Binding-site contacts:
Ligand atom OAO contacts residue LEU99 of chain 1.A at 3.8 Å.
Ligand atom CAF contacts residue SER102 of chain 1.A at 3.7 Å.
Ligand atom N1 contacts residue PHE27 of chain 1.A at 3.9 Å.
Ligand atom NAC contacts residue LEU99 of chain 1.A at 3.2 Å (h-bond).
Ligand atom OAO contacts residue LEU150 of chain 1.A at 3.8 Å.
Ligand atom CAH contacts residue PHE96 of chain 1.A at 3.6 Å (hydrophobic).
Ligand atom CAA contacts residue LEU150 of chain 1.A at 3.5 Å (hydrophobic).
Ligand atom C2 contacts residue LYS46 of chain 1.A at 3.7 Å.
Ligand atom C5 contacts residue VAL179 of chain 1.A at 3.8 Å (hydrophobic).
Ligand atom OAP contacts residue ASP105 of chain 1.A at 3.8 Å.
Ligand atom CAI contacts residue PHE96 of chain 1.A at 3.3 Å (hydrophobic).
Ligand atom CAG contacts residue GLU147 of chain 1.A at 2.9 Å.
Ligand atom CAB contacts residue SER102 of chain 1.A at 3.9 Å.
Ligand atom CAB contacts residue TYR104 of chain 1.A at 3.3 Å (hydrophobic).
Ligand atom SAQ contacts residue VAL30 of chain 1.A at 3.9 Å.
Ligand atom N3 contacts residue LYS46 of chain 1.A at 3.0 Å (salt-bridge).
Ligand atom OAO contacts residue ALA44 of chain 1.A at 3.9 Å.
Ligand atom CAA contacts residue LEU22 of chain 1.A at 3.7 Å (hydrophobic).
Ligand atom CAR contacts residue ALA44 of chain 1.A at 3.5 Å (hydrophobic).
Ligand atom CAW contacts residue LEU150 of chain 1.A at 3.5 Å (hydrophobic).
Ligand atom NAC contacts residue LEU98 of chain 1.A at 3.9 Å.
Ligand atom C4 contacts residue VAL179 of chain 1.A at 3.8 Å (hydrophobic).
Ligand atom CAB contacts residue GLU147 of chain 1.A at 3.5 Å.
Ligand atom FAD contacts residue PHE27 of chain 1.A at 3.1 Å.
Ligand atom FAD contacts residue GLU24 of chain 1.A at 3.6 Å.
Ligand atom C2 contacts residue ASP180 of chain 1.A at 3.9 Å.
Ligand atom OAO contacts residue LEU22 of chain 1.A at 3.8 Å.
Ligand atom CAB contacts residue ASP105 of chain 1.A at 3.4 Å.
Ligand atom CAR contacts residue LEU99 of chain 1.A at 3.9 Å (hydrophobic).
Ligand atom N3 contacts residue ASP180 of chain 1.A at 3.8 Å.
Ligand atom NAC contacts residue GLU97 of chain 1.A at 3.1 Å (salt-bridge).
Ligand atom C5 contacts residue VAL30 of chain 1.A at 3.9 Å (hydrophobic).
Ligand atom CAR contacts residue LEU150 of chain 1.A at 3.6 Å (hydrophobic).
Ligand atom CAF contacts residue GLU147 of chain 1.A at 3.1 Å.
Ligand atom CAA contacts residue GLY100 of chain 1.A at 3.8 Å.
Ligand atom FAD contacts residue VAL30 of chain 1.A at 3.8 Å.
Ligand atom NAC contacts residue ALA44 of chain 1.A at 3.4 Å.
Ligand atom C4 contacts residue LYS46 of chain 1.A at 3.8 Å.
Ligand atom SAQ contacts residue LEU150 of chain 1.A at 3.4 Å.
Ligand atom CAJ contacts residue GLU24 of chain 1.A at 3.5 Å.

Sequence of chain 1.A:
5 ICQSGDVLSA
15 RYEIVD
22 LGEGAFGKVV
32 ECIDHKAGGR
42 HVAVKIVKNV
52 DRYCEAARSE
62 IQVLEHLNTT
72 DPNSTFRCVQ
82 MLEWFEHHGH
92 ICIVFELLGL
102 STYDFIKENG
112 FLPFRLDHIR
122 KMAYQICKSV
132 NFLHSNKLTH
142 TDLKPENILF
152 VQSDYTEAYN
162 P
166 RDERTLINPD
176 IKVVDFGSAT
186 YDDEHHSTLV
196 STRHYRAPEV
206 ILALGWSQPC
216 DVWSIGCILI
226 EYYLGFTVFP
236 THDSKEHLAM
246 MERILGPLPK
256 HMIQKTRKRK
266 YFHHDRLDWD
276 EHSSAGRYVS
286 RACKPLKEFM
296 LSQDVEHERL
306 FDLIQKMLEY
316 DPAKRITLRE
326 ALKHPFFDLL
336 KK

This protein binds this small molecule.
Small molecule (SMILES): [H]/N=C(/OC)c1nc2ccc3ncnc(Nc4ccc(OC)cc4F)c3c2s1